This protein binds this small molecule.
Small molecule (SMILES): CC(=O)N[C@@H]1[C@@H](O)[C@H](O)[C@@H](CO)O[C@H]1O

Sequence of chain 1.F:
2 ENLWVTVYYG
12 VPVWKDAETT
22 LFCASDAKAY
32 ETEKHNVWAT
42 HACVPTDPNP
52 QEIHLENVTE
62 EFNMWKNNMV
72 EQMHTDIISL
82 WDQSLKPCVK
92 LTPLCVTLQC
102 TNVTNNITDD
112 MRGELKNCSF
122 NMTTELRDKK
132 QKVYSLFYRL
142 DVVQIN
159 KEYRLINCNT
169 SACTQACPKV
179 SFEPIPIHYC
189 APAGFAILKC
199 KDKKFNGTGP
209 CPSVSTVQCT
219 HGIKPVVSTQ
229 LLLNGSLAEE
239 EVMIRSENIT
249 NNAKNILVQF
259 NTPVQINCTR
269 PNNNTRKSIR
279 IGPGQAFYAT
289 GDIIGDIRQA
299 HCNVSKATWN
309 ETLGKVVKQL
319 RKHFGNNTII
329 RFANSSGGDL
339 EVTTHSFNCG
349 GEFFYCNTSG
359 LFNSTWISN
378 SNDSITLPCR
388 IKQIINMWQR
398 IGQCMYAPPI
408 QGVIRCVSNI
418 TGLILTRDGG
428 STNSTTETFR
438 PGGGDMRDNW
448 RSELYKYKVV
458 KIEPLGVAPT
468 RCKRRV

Binding-site contacts:
Ligand atom O5 contacts residue ASN324 of chain 1.F at 2.4 Å (h-bond).
Ligand atom N2 contacts residue ASN324 of chain 1.F at 2.9 Å (h-bond).
Ligand atom C8 contacts residue ASN324 of chain 1.F at 4.4 Å.
Ligand atom C5 contacts residue ASN324 of chain 1.F at 3.7 Å.
Ligand atom C1 contacts residue ASN324 of chain 1.F at 1.4 Å.
Ligand atom C7 contacts residue ASN324 of chain 1.F at 3.2 Å.
Ligand atom C4 contacts residue ASN324 of chain 1.F at 4.2 Å.
Ligand atom O7 contacts residue ASN324 of chain 1.F at 3.2 Å (h-bond).
Ligand atom C3 contacts residue ASN324 of chain 1.F at 3.8 Å.
Ligand atom C2 contacts residue ASN324 of chain 1.F at 2.5 Å.